Sequence of chain 3.C:
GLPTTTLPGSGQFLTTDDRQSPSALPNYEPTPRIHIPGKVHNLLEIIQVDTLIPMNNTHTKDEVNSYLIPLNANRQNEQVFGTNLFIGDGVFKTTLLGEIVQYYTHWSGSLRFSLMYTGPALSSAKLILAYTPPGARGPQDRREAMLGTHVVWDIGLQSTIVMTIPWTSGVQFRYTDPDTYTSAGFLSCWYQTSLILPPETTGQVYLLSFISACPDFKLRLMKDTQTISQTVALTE

This small molecule binds to this protein.
Small molecule (SMILES): Cc1cc(CCCCCOc2ccc(C3=N[C@@H](C)CO3)cc2)on1

Sequence of chain 3.A:
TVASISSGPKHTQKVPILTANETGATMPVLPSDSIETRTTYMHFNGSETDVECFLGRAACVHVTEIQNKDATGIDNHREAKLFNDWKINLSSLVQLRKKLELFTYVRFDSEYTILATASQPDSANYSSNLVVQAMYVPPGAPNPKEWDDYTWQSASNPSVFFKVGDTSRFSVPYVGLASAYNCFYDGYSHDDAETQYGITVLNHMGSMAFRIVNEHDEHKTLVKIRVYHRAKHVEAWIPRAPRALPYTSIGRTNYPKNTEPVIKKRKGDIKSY

Binding-site contacts:
Ligand atom C2C contacts residue TYR197 of chain 3.A at 3.8 Å (hydrophobic).
Ligand atom C3 contacts residue ASN219 of chain 3.A at 3.9 Å.
Ligand atom C5B contacts residue MET224 of chain 3.A at 3.2 Å (hydrophobic).
Ligand atom C3B contacts residue TYR152 of chain 3.A at 3.6 Å (hydrophobic).
Ligand atom C1B contacts residue ILE104 of chain 3.A at 4.0 Å (hydrophobic).
Ligand atom C3C contacts residue TYR128 of chain 3.A at 3.3 Å (hydrophobic).
Ligand atom N2 contacts residue ASN219 of chain 3.A at 3.0 Å (h-bond).
Ligand atom CM1 contacts residue VAL176 of chain 3.A at 3.4 Å (hydrophobic).
Ligand atom C6B contacts residue ILE104 of chain 3.A at 3.6 Å (hydrophobic).
Ligand atom C4B contacts residue TYR152 of chain 3.A at 4.0 Å (hydrophobic).
Ligand atom O1A contacts residue PHE186 of chain 3.A at 3.2 Å.
Ligand atom C4 contacts residue LEU106 of chain 3.A at 3.6 Å (hydrophobic).
Ligand atom C1B contacts residue VAL188 of chain 3.A at 3.7 Å (hydrophobic).
Ligand atom C1C contacts residue LEU106 of chain 3.A at 3.6 Å (hydrophobic).
Ligand atom N3A contacts residue TYR152 of chain 3.A at 3.6 Å.
Ligand atom C2A contacts residue TYR152 of chain 3.A at 3.8 Å (hydrophobic).
Ligand atom C4B contacts residue PHE186 of chain 3.A at 3.9 Å (hydrophobic).
Ligand atom C6B contacts residue TYR128 of chain 3.A at 3.4 Å (hydrophobic).
Ligand atom C5A contacts residue VAL176 of chain 3.A at 3.8 Å (hydrophobic).
Ligand atom C3B contacts residue VAL188 of chain 3.A at 3.5 Å (hydrophobic).
Ligand atom O1 contacts residue ASN219 of chain 3.A at 3.9 Å.
Ligand atom C4 contacts residue PHE124 of chain 3.A at 3.9 Å (hydrophobic).
Ligand atom O1B contacts residue TYR128 of chain 3.A at 3.4 Å (h-bond).
Ligand atom C5C contacts residue VAL191 of chain 3.A at 3.8 Å (hydrophobic).
Ligand atom N3A contacts residue PRO174 of chain 3.A at 3.9 Å.
Ligand atom C2A contacts residue PHE186 of chain 3.A at 3.6 Å (hydrophobic).
Ligand atom CM1 contacts residue SER175 of chain 3.A at 3.9 Å.
Ligand atom C2B contacts residue VAL188 of chain 3.A at 3.3 Å (hydrophobic).
Ligand atom C4C contacts residue TYR197 of chain 3.A at 4.0 Å (hydrophobic).
Ligand atom C1B contacts residue TYR128 of chain 3.A at 3.7 Å (hydrophobic).
Ligand atom C4A contacts residue PRO174 of chain 3.A at 3.4 Å (hydrophobic).
Ligand atom C5B contacts residue PHE186 of chain 3.A at 3.9 Å (hydrophobic).
Ligand atom N3A contacts residue ALA24 of chain 3.C at 3.9 Å.
Ligand atom C6B contacts residue MET224 of chain 3.A at 3.6 Å (hydrophobic).
Ligand atom C5A contacts residue PHE186 of chain 3.A at 3.7 Å (hydrophobic).
Ligand atom C4C contacts residue VAL191 of chain 3.A at 3.3 Å (hydrophobic).
Ligand atom C5 contacts residue LEU106 of chain 3.A at 3.8 Å (hydrophobic).
Ligand atom C4 contacts residue TYR197 of chain 3.A at 3.9 Å (hydrophobic).
Ligand atom CM1 contacts residue PRO174 of chain 3.A at 3.8 Å (hydrophobic).
Ligand atom O1B contacts residue ILE104 of chain 3.A at 4.0 Å.